A protein and the small-molecule ligand that binds it are described below.
Small molecule (SMILES): CSC[C@H]1O[C@@H](n2cnc3c(N)ncnc32)[C@H](O)[C@@H]1O

Binding-site contacts:
Ligand atom N9 contacts residue PRO119 of chain 1.B at 3.5 Å.
Ligand atom C8 contacts residue PHE25 of chain 1.B at 2.9 Å (hydrophobic).
Ligand atom C2' contacts residue GLN27 of chain 1.B at 3.6 Å.
Ligand atom N3 contacts residue LYS76 of chain 1.B at 3.3 Å (salt-bridge).
Ligand atom CS contacts residue ASN28 of chain 1.B at 3.1 Å.
Ligand atom N6 contacts residue ASP99 of chain 1.B at 2.8 Å (salt-bridge).
Ligand atom O3' contacts residue LEU80 of chain 1.B at 3.7 Å.
Ligand atom CS contacts residue GLY26 of chain 1.B at 3.4 Å.
Ligand atom O4' contacts residue GLY54 of chain 1.B at 3.1 Å.
Ligand atom O2' contacts residue PHE25 of chain 1.B at 3.6 Å.
Ligand atom C2 contacts residue LYS76 of chain 1.B at 3.4 Å.
Ligand atom C5 contacts residue LYS76 of chain 1.B at 3.7 Å.
Ligand atom N1 contacts residue ALA100 of chain 1.B at 3.0 Å (h-bond).
Ligand atom C5' contacts residue GLY26 of chain 1.B at 3.6 Å.
Ligand atom N1 contacts residue LYS76 of chain 1.B at 3.7 Å.
Ligand atom CS contacts residue ASN117 of chain 1.B at 3.4 Å.
Ligand atom C2' contacts residue PHE25 of chain 1.B at 3.4 Å (hydrophobic).
Ligand atom C2 contacts residue ALA100 of chain 1.B at 3.7 Å (hydrophobic).
Ligand atom C8 contacts residue PRO119 of chain 1.B at 3.4 Å (hydrophobic).
Ligand atom O3' contacts residue GLU75 of chain 1.B at 2.8 Å (salt-bridge).
Ligand atom C6 contacts residue ASP99 of chain 1.B at 3.7 Å.
Ligand atom C2 contacts residue ILE74 of chain 1.B at 3.6 Å (hydrophobic).
Ligand atom N3 contacts residue ILE74 of chain 1.B at 3.8 Å.
Ligand atom O3' contacts residue GLY56 of chain 1.B at 3.1 Å.
Ligand atom O4' contacts residue PRO119 of chain 1.B at 3.3 Å.
Ligand atom S5' contacts residue ASN117 of chain 1.B at 3.8 Å.
Ligand atom C1' contacts residue GLU75 of chain 1.B at 3.2 Å.
Ligand atom C4' contacts residue GLY54 of chain 1.B at 3.5 Å.
Ligand atom O2' contacts residue GLN27 of chain 1.B at 2.8 Å (h-bond).
Ligand atom C6 contacts residue LYS76 of chain 1.B at 3.6 Å.
Ligand atom N7 contacts residue PRO119 of chain 1.B at 3.6 Å.
Ligand atom O2' contacts residue GLU75 of chain 1.B at 2.6 Å (salt-bridge).
Ligand atom C3' contacts residue GLN27 of chain 1.B at 3.7 Å.
Ligand atom S5' contacts residue ASN28 of chain 1.B at 3.4 Å (h-bond).
Ligand atom C1' contacts residue GLY54 of chain 1.B at 3.8 Å.
Ligand atom S5' contacts residue GLY26 of chain 1.B at 3.6 Å.
Ligand atom C4 contacts residue LYS76 of chain 1.B at 3.8 Å.
Ligand atom N6 contacts residue LYS76 of chain 1.B at 3.6 Å.
Ligand atom N7 contacts residue HIS121 of chain 1.B at 3.6 Å.
Ligand atom C2' contacts residue GLU75 of chain 1.B at 3.4 Å.

Sequence of chain 1.B:
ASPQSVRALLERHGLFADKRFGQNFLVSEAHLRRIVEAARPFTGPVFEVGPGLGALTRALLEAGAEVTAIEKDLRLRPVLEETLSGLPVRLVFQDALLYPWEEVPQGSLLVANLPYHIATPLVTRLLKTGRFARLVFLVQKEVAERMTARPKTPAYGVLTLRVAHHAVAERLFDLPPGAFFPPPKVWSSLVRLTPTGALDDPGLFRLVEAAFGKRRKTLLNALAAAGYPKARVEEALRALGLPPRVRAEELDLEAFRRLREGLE